Sequence of chain 1.A:
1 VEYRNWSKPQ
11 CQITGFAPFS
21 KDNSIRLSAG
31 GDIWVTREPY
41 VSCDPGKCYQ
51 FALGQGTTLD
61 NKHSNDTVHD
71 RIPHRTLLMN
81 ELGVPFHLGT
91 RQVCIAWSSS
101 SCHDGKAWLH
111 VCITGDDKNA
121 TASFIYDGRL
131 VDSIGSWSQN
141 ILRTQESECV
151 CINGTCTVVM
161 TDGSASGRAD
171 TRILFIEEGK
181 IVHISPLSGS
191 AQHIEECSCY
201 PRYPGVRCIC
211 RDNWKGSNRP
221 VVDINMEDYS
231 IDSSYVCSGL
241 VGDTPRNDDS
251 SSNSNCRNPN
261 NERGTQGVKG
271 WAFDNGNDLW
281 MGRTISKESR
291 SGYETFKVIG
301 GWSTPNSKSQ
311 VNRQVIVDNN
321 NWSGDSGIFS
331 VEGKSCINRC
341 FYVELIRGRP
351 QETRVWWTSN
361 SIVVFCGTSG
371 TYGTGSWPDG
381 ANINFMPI

Binding-site contacts:
Ligand atom O2 contacts residue GLN310 of chain 1.A at 2.8 Å (h-bond).
Ligand atom O3 contacts residue ASP249 of chain 1.A at 3.8 Å.
Ligand atom O4 contacts residue ASN312 of chain 1.A at 3.6 Å (h-bond).
Ligand atom C2 contacts residue THR374 of chain 1.A at 3.7 Å.
Ligand atom C6 contacts residue GLN310 of chain 1.A at 3.7 Å.
Ligand atom C2 contacts residue ARG313 of chain 1.A at 3.8 Å.
Ligand atom O7 contacts residue THR374 of chain 1.A at 3.3 Å (h-bond).
Ligand atom O6 contacts residue GLY373 of chain 1.A at 2.8 Å (h-bond).
Ligand atom O2 contacts residue ASN312 of chain 1.A at 3.7 Å.
Ligand atom C4 contacts residue GLN310 of chain 1.A at 3.4 Å.
Ligand atom O6 contacts residue THR374 of chain 1.A at 3.5 Å.
Ligand atom C6 contacts residue TYR372 of chain 1.A at 3.5 Å (hydrophobic).
Ligand atom C3 contacts residue GLN310 of chain 1.A at 3.4 Å.
Ligand atom O2 contacts residue VAL311 of chain 1.A at 3.5 Å.
Ligand atom O5 contacts residue ASN119 of chain 1.C at 2.3 Å (h-bond).
Ligand atom O5 contacts residue GLY373 of chain 1.A at 3.4 Å.
Ligand atom C3 contacts residue ASN119 of chain 1.C at 3.7 Å.
Ligand atom O4 contacts residue ARG313 of chain 1.A at 3.3 Å (salt-bridge).
Ligand atom C6 contacts residue GLY373 of chain 1.A at 3.6 Å.
Ligand atom O3 contacts residue GLN310 of chain 1.A at 3.3 Å (h-bond).
Ligand atom O3 contacts residue GLN310 of chain 1.A at 3.5 Å (h-bond).
Ligand atom O6 contacts residue TYR372 of chain 1.A at 3.4 Å.
Ligand atom C5 contacts residue ASN119 of chain 1.C at 3.6 Å.
Ligand atom O7 contacts residue ASN119 of chain 1.C at 3.0 Å (h-bond).
Ligand atom C2 contacts residue ASN119 of chain 1.C at 2.4 Å.
Ligand atom N2 contacts residue ASN119 of chain 1.C at 2.9 Å (h-bond).
Ligand atom C1 contacts residue ASN119 of chain 1.C at 1.4 Å.
Ligand atom O5 contacts residue VAL311 of chain 1.A at 3.8 Å.
Ligand atom C1 contacts residue THR374 of chain 1.A at 3.8 Å.
Ligand atom C2 contacts residue GLN310 of chain 1.A at 3.6 Å.
Ligand atom O5 contacts residue ASN312 of chain 1.A at 3.9 Å.
Ligand atom O4 contacts residue ARG313 of chain 1.A at 3.3 Å (salt-bridge).
Ligand atom C3 contacts residue ASN312 of chain 1.A at 3.6 Å.
Ligand atom O5 contacts residue TYR372 of chain 1.A at 3.9 Å.
Ligand atom C6 contacts residue VAL311 of chain 1.A at 3.9 Å (hydrophobic).
Ligand atom O3 contacts residue ASN312 of chain 1.A at 3.0 Å (h-bond).
Ligand atom O5 contacts residue THR374 of chain 1.A at 3.3 Å.
Ligand atom O2 contacts residue ARG313 of chain 1.A at 3.4 Å.
Ligand atom O4 contacts residue GLN310 of chain 1.A at 3.9 Å.
Ligand atom C7 contacts residue ASN119 of chain 1.C at 3.1 Å.

The small molecule below binds the protein below.
Small molecule (SMILES): CC(=O)N[C@H]1[C@H](O[C@H]2[C@H](O)[C@@H](NC(C)=O)CO[C@@H]2CO)O[C@H](CO)[C@@H](O[C@@H]2O[C@H](CO)[C@@H](O)[C@H](O[C@H]3O[C@H](CO)[C@@H](O)[C@H](O)[C@@H]3O)[C@@H]2O)[C@@H]1O

Sequence of chain 1.C:
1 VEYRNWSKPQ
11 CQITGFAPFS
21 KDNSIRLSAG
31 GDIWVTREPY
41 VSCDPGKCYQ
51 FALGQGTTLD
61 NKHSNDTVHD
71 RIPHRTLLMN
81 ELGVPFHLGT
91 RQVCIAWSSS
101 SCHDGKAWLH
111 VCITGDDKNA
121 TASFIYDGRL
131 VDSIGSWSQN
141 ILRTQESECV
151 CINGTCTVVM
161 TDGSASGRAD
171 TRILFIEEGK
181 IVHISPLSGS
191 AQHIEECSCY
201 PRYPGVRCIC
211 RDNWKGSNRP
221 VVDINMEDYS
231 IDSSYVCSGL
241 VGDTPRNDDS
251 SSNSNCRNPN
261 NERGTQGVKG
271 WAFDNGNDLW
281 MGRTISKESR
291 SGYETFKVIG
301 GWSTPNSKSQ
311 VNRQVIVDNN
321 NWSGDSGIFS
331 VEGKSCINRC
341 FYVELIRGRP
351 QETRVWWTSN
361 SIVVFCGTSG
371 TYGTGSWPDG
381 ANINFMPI